Binding-site contacts:
Ligand atom O1B contacts residue THR124 of chain 1.A at 3.6 Å.
Ligand atom C11 contacts residue ALA123 of chain 1.A at 3.6 Å (hydrophobic).
Ligand atom O9 contacts residue TYR86 of chain 1.A at 3.0 Å (h-bond).
Ligand atom O9 contacts residue GLU179 of chain 1.A at 2.7 Å (salt-bridge).
Ligand atom O3 contacts residue GLY214 of chain 1.A at 3.4 Å (h-bond).
Ligand atom C4 contacts residue ALA123 of chain 1.A at 3.6 Å (hydrophobic).
Ligand atom C11 contacts residue TRP140 of chain 1.A at 3.8 Å (hydrophobic).
Ligand atom C11 contacts residue GLY122 of chain 1.A at 3.5 Å.
Ligand atom O8 contacts residue TYR86 of chain 1.A at 3.0 Å (h-bond).
Ligand atom C9 contacts residue GLU179 of chain 1.A at 3.4 Å.
Ligand atom C9 contacts residue TYR86 of chain 1.A at 3.2 Å (hydrophobic).
Ligand atom O7 contacts residue GLU179 of chain 1.A at 3.9 Å.
Ligand atom C9 contacts residue HIS172 of chain 1.A at 3.5 Å.
Ligand atom C5 contacts residue ALA123 of chain 1.A at 3.6 Å (hydrophobic).
Ligand atom O1A contacts residue THR124 of chain 1.A at 2.6 Å (h-bond).
Ligand atom O1A contacts residue SER125 of chain 1.A at 3.7 Å.
Ligand atom C6 contacts residue TRP140 of chain 1.A at 4.2 Å (hydrophobic).
Ligand atom C10 contacts residue ALA123 of chain 1.A at 3.7 Å (hydrophobic).
Ligand atom C8 contacts residue LEU215 of chain 1.A at 4.0 Å (hydrophobic).
Ligand atom O4 contacts residue ALA123 of chain 1.A at 4.0 Å.
Ligand atom C7 contacts residue TRP140 of chain 1.A at 3.8 Å (hydrophobic).
Ligand atom C8 contacts residue TYR86 of chain 1.A at 3.7 Å (hydrophobic).
Ligand atom C9 contacts residue TRP140 of chain 1.A at 4.0 Å (hydrophobic).
Ligand atom C1 contacts residue SER125 of chain 1.A at 3.8 Å.
Ligand atom O8 contacts residue TRP140 of chain 1.A at 3.9 Å.
Ligand atom O8 contacts residue LEU215 of chain 1.A at 3.1 Å.
Ligand atom O1A contacts residue ALA123 of chain 1.A at 4.0 Å.
Ligand atom C6 contacts residue ALA123 of chain 1.A at 4.1 Å (hydrophobic).
Ligand atom C8 contacts residue GLU179 of chain 1.A at 4.0 Å.
Ligand atom C8 contacts residue TRP140 of chain 1.A at 4.1 Å (hydrophobic).
Ligand atom C10 contacts residue TRP140 of chain 1.A at 4.0 Å (hydrophobic).
Ligand atom O4 contacts residue LEU215 of chain 1.A at 4.2 Å.
Ligand atom O1B contacts residue SER125 of chain 1.A at 3.0 Å (h-bond).
Ligand atom O10 contacts residue LEU183 of chain 1.A at 3.7 Å.
Ligand atom C1 contacts residue THR124 of chain 1.A at 3.6 Å.
Ligand atom O9 contacts residue HIS172 of chain 1.A at 3.5 Å (h-bond).
Ligand atom N5 contacts residue TRP140 of chain 1.A at 4.1 Å.
Ligand atom O1A contacts residue LEU215 of chain 1.A at 3.9 Å.
Ligand atom N5 contacts residue ALA123 of chain 1.A at 2.8 Å (h-bond).
Ligand atom C11 contacts residue LEU142 of chain 1.A at 3.8 Å (hydrophobic).

A protein and the small-molecule ligand that binds it are described below.
Small molecule (SMILES): CC(=O)N[C@H]1[C@H]([C@H](O)[C@H](O)CO)O[C@@](OC[C@H]2O[C@@H](O)[C@H](O)[C@@H](O)[C@H]2O)(C(=O)O)C[C@@H]1O

Sequence of chain 1.A:
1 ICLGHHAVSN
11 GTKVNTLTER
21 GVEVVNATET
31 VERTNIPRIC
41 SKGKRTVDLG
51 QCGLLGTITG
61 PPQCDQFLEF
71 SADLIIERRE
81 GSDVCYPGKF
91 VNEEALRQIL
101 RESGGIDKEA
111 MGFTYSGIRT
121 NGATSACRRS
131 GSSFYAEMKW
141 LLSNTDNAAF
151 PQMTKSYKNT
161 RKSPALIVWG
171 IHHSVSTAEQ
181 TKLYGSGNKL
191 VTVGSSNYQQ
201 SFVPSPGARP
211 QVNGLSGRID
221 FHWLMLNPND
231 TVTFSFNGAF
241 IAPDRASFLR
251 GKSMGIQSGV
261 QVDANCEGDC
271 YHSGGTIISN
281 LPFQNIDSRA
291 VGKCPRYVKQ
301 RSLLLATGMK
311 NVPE